Sequence of chain 1.A:
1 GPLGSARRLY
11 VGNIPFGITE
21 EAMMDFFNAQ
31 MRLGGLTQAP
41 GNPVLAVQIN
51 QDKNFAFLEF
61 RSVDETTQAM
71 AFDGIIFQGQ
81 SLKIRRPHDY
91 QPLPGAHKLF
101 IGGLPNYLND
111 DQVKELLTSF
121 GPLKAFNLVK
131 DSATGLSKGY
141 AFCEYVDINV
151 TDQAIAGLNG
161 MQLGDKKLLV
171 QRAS

This small molecule binds to this protein.
Small molecule (SMILES): Nc1ccn([C@H]2C[C@H](O[P](=O)(O)OC[C@H]3O[C@@H](n4ccc(=O)[nH]c4=O)C[C@@H]3O)[C@@H](CO[P](=O)(O)O[C@H]3C[C@H](n4cc(Br)c(=O)[nH]c4=O)O[C@@H]3CO[P](=O)(O)O[C@H]3C[C@H](n4ccc(=O)[nH]c4=O)O[C@@H]3CO[P](=O)(O)O[C@H]3C[C@H](n4ccc(=O)[nH]c4=O)O[C@@H]3CO[P](=O)(O)O[C@H]3C[C@H](n4ccc(=O)[nH]c4=O)O[C@@H]3CO[P](=O)(O)O[C@H]3C[C@H](n4ccc(=O)[nH]c4=O)O[C@@H]3CO)O2)c(=O)n1

Binding-site contacts:
Ligand atom O2 contacts residue ASN127 of chain 1.B at 2.9 Å (h-bond).
Ligand atom O4 contacts residue GLY102 of chain 1.B at 3.4 Å.
Ligand atom O4 contacts residue LYS167 of chain 1.B at 2.8 Å (salt-bridge).
Ligand atom OP1 contacts residue LYS53 of chain 1.A at 2.8 Å (salt-bridge).
Ligand atom OP1 contacts residue LYS83 of chain 1.A at 2.8 Å (salt-bridge).
Ligand atom O4 contacts residue LYS166 of chain 1.B at 3.2 Å.
Ligand atom O4' contacts residue PHE57 of chain 1.A at 3.2 Å.
Ligand atom C4' contacts residue TYR140 of chain 1.B at 3.3 Å (hydrophobic).
Ligand atom O2 contacts residue LYS53 of chain 1.A at 3.3 Å.
Ligand atom N3 contacts residue ALA173 of chain 1.B at 2.9 Å (h-bond).
Ligand atom OP2 contacts residue LYS138 of chain 1.B at 2.7 Å (salt-bridge).
Ligand atom N3 contacts residue LYS167 of chain 1.B at 2.9 Å (salt-bridge).
Ligand atom N3 contacts residue LYS53 of chain 1.A at 3.2 Å (salt-bridge).
Ligand atom O2 contacts residue ARG8 of chain 1.A at 3.0 Å (salt-bridge).
Ligand atom O4 contacts residue GLN171 of chain 1.B at 2.8 Å (h-bond).
Ligand atom O2 contacts residue ARG8 of chain 1.A at 3.1 Å (salt-bridge).
Ligand atom O4 contacts residue LEU169 of chain 1.B at 3.3 Å.
Ligand atom N3 contacts residue HIS88 of chain 1.A at 3.4 Å.
Ligand atom N4 contacts residue ASP89 of chain 1.A at 2.6 Å (salt-bridge).
Ligand atom OP2 contacts residue SER132 of chain 1.B at 2.9 Å (h-bond).
Ligand atom O4 contacts residue ARG85 of chain 1.A at 3.1 Å.
Ligand atom N3 contacts residue ARG86 of chain 1.A at 3.2 Å (salt-bridge).
Ligand atom C6 contacts residue TYR10 of chain 1.A at 3.3 Å (hydrophobic).
Ligand atom O4 contacts residue LYS98 of chain 1.B at 3.1 Å.
Ligand atom O5' contacts residue TYR10 of chain 1.A at 3.0 Å (h-bond).
Ligand atom N3 contacts residue ASP89 of chain 1.A at 2.7 Å (salt-bridge).
Ligand atom O2 contacts residue HIS88 of chain 1.A at 3.0 Å (h-bond).
Ligand atom C4 contacts residue HIS88 of chain 1.A at 3.3 Å.
Ligand atom N1 contacts residue LYS53 of chain 1.A at 3.2 Å (salt-bridge).
Ligand atom C1' contacts residue PHE57 of chain 1.A at 3.3 Å (hydrophobic).
Ligand atom N3 contacts residue PHE142 of chain 1.B at 3.3 Å.
Ligand atom N3 contacts residue ARG8 of chain 1.A at 3.0 Å (salt-bridge).
Ligand atom OP2 contacts residue TYR10 of chain 1.A at 2.7 Å (h-bond).
Ligand atom N3 contacts residue GLY103 of chain 1.B at 3.2 Å (h-bond).
Ligand atom C2 contacts residue PHE142 of chain 1.B at 3.2 Å (hydrophobic).
Ligand atom O2 contacts residue PRO87 of chain 1.A at 3.4 Å.
Ligand atom C2 contacts residue LYS53 of chain 1.A at 3.0 Å.
Ligand atom O4' contacts residue TYR10 of chain 1.A at 3.4 Å.
Ligand atom C5' contacts residue TYR140 of chain 1.B at 3.3 Å (hydrophobic).
Ligand atom O3' contacts residue LYS53 of chain 1.A at 3.4 Å.

Sequence of chain 1.B:
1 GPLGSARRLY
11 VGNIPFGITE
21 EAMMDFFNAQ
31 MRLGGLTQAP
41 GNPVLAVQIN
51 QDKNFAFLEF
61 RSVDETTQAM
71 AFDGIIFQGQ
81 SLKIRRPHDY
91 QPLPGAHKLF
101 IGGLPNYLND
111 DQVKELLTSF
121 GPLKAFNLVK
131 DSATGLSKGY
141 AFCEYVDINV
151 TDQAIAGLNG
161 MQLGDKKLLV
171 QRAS